Sequence of chain 1.F:
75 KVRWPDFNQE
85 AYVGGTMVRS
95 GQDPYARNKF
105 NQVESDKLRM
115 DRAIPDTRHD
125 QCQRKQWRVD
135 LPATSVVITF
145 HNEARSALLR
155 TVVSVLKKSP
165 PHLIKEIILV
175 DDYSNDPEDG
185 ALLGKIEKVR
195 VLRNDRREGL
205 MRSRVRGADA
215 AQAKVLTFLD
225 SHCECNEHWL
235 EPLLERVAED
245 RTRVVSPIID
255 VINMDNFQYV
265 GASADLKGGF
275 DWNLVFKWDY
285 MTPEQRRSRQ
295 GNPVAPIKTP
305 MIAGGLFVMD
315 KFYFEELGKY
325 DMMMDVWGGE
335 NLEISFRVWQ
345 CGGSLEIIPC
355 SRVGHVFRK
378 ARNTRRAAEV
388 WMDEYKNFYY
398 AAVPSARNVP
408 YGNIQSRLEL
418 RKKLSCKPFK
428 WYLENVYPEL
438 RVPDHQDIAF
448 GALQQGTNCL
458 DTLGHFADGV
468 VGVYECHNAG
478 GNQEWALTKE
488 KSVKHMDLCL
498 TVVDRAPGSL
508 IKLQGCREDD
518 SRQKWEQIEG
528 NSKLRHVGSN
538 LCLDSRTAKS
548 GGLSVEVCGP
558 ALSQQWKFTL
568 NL

This small molecule binds to this protein.
Small molecule (SMILES): O=c1ccn([C@@H]2O[C@H](COP(=O)(O)CCC[C@H]3O[C@H](CO)[C@H](O)[C@H](O)[C@H]3O)[C@@H](O)[C@H]2O)c(=O)[nH]1

Binding-site contacts:
Ligand atom OBG contacts residue ASP176 of chain 1.F at 3.1 Å.
Ligand atom NBF contacts residue UDP1 of chain 1.GA at 0.5 Å (h-bond).
Ligand atom OBH contacts residue UDP1 of chain 1.GA at 0.9 Å (h-bond).
Ligand atom O2 contacts residue UDP1 of chain 1.GA at 2.5 Å (h-bond).
Ligand atom O5 contacts residue UDP1 of chain 1.GA at 2.2 Å (h-bond).
Ligand atom CAM contacts residue MN1 of chain 1.HA at 3.0 Å.
Ligand atom C1 contacts residue UDP1 of chain 1.GA at 2.2 Å.
Ligand atom NBF contacts residue ASP176 of chain 1.F at 3.0 Å (salt-bridge).
Ligand atom C5 contacts residue UDP1 of chain 1.GA at 1.5 Å.
Ligand atom CAK contacts residue UDP1 of chain 1.GA at 1.2 Å.
Ligand atom O3' contacts residue UDP1 of chain 1.GA at 0.8 Å (h-bond).
Ligand atom C2' contacts residue UDP1 of chain 1.GA at 0.8 Å.
Ligand atom O6 contacts residue UDP1 of chain 1.GA at 2.8 Å (h-bond).
Ligand atom C3' contacts residue UDP1 of chain 1.GA at 1.0 Å.
Ligand atom O5' contacts residue UDP1 of chain 1.GA at 1.2 Å (h-bond).
Ligand atom OBE contacts residue UDP1 of chain 1.GA at 1.0 Å (h-bond).
Ligand atom O3 contacts residue GLU334 of chain 1.F at 2.1 Å (salt-bridge).
Ligand atom C5' contacts residue UDP1 of chain 1.GA at 1.7 Å.
Ligand atom OBG contacts residue UDP1 of chain 1.GA at 0.5 Å (h-bond).
Ligand atom CBA contacts residue UDP1 of chain 1.GA at 0.7 Å.
Ligand atom OBE contacts residue ARG201 of chain 1.F at 2.6 Å (salt-bridge).
Ligand atom C1' contacts residue UDP1 of chain 1.GA at 0.7 Å.
Ligand atom O2' contacts residue UDP1 of chain 1.GA at 0.7 Å (h-bond).
Ligand atom C6 contacts residue UDP1 of chain 1.GA at 2.4 Å.
Ligand atom CBD contacts residue UDP1 of chain 1.GA at 0.4 Å.
Ligand atom O4' contacts residue UDP1 of chain 1.GA at 0.8 Å.
Ligand atom O4 contacts residue GLU334 of chain 1.F at 2.9 Å (salt-bridge).
Ligand atom CAL contacts residue UDP1 of chain 1.GA at 0.8 Å.
Ligand atom OBG contacts residue THR143 of chain 1.F at 3.2 Å.
Ligand atom C3 contacts residue GLU334 of chain 1.F at 3.1 Å.
Ligand atom CBC contacts residue UDP1 of chain 1.GA at 0.3 Å.
Ligand atom C4' contacts residue UDP1 of chain 1.GA at 1.0 Å.
Ligand atom CAM contacts residue UDP1 of chain 1.GA at 0.8 Å.
Ligand atom CBB contacts residue UDP1 of chain 1.GA at 0.3 Å.
Ligand atom PAN contacts residue UDP1 of chain 1.GA at 0.6 Å.
Ligand atom OAO contacts residue UDP1 of chain 1.GA at 0.6 Å (h-bond).
Ligand atom C2 contacts residue UDP1 of chain 1.GA at 2.4 Å.
Ligand atom C3 contacts residue UDP1 of chain 1.GA at 2.5 Å.
Ligand atom NAZ contacts residue UDP1 of chain 1.GA at 0.6 Å (h-bond).
Ligand atom C4 contacts residue UDP1 of chain 1.GA at 2.5 Å.